The small molecule below binds the protein below.
Small molecule (SMILES): c1ccc(-c2cnc[nH]2)cc1

Sequence of chain 1.B:
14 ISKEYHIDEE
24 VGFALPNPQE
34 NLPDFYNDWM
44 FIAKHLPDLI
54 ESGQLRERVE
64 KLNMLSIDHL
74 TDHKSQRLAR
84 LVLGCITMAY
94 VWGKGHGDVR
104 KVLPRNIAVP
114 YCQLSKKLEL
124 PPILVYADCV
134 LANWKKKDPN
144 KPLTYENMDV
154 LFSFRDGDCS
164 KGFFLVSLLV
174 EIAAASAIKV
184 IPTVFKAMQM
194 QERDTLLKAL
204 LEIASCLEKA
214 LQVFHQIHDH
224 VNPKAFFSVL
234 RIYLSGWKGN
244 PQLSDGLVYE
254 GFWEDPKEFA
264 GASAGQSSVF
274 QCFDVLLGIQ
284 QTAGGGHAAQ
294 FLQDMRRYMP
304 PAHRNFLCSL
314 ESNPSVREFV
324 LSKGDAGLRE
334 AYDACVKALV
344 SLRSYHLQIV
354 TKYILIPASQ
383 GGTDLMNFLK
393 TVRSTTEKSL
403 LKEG

Binding-site contacts:
Ligand atom N1 contacts residue NHE1 of chain 1.I at 3.4 Å.
Ligand atom C7 contacts residue SER266 of chain 1.B at 3.8 Å.
Ligand atom C11 contacts residue TYR129 of chain 1.B at 4.0 Å (hydrophobic).
Ligand atom C7 contacts residue ALA265 of chain 1.B at 3.9 Å (hydrophobic).
Ligand atom N3 contacts residue HEM1 of chain 1.G at 1.9 Å.
Ligand atom C4 contacts residue PHE166 of chain 1.B at 3.7 Å (hydrophobic).
Ligand atom C10 contacts residue PHE166 of chain 1.B at 3.4 Å (hydrophobic).
Ligand atom C7 contacts residue PHE166 of chain 1.B at 3.9 Å (hydrophobic).
Ligand atom C8 contacts residue CYS132 of chain 1.B at 4.1 Å (hydrophobic).
Ligand atom C9 contacts residue VAL133 of chain 1.B at 3.5 Å (hydrophobic).
Ligand atom C8 contacts residue PHE166 of chain 1.B at 3.9 Å (hydrophobic).
Ligand atom C9 contacts residue CYS132 of chain 1.B at 3.8 Å (hydrophobic).
Ligand atom C2 contacts residue HEM1 of chain 1.G at 2.8 Å.
Ligand atom C2 contacts residue ALA267 of chain 1.B at 3.4 Å (hydrophobic).
Ligand atom C4 contacts residue ALA267 of chain 1.B at 3.6 Å (hydrophobic).
Ligand atom C8 contacts residue TYR129 of chain 1.B at 4.2 Å (hydrophobic).
Ligand atom N1 contacts residue ALA267 of chain 1.B at 2.6 Å (h-bond).
Ligand atom C2 contacts residue NHE1 of chain 1.I at 3.7 Å.
Ligand atom C5 contacts residue ALA267 of chain 1.B at 3.3 Å (hydrophobic).
Ligand atom C9 contacts residue PHE166 of chain 1.B at 3.6 Å (hydrophobic).
Ligand atom C7 contacts residue ALA267 of chain 1.B at 3.6 Å (hydrophobic).
Ligand atom C5 contacts residue HEM1 of chain 1.G at 4.0 Å.
Ligand atom N1 contacts residue HEM1 of chain 1.G at 4.0 Å.
Ligand atom C4 contacts residue HEM1 of chain 1.G at 2.9 Å.
Ligand atom C10 contacts residue VAL133 of chain 1.B at 3.4 Å (hydrophobic).
Ligand atom C6 contacts residue PHE166 of chain 1.B at 3.4 Å (hydrophobic).
Ligand atom C9 contacts residue TYR129 of chain 1.B at 4.1 Å (hydrophobic).
Ligand atom C10 contacts residue TYR129 of chain 1.B at 4.0 Å (hydrophobic).
Ligand atom N3 contacts residue HIS349 of chain 1.B at 4.0 Å.
Ligand atom C5 contacts residue PHE166 of chain 1.B at 3.7 Å (hydrophobic).
Ligand atom C9 contacts residue PHE167 of chain 1.B at 4.0 Å (hydrophobic).
Ligand atom N3 contacts residue ALA267 of chain 1.B at 3.6 Å.
Ligand atom N1 contacts residue SER266 of chain 1.B at 3.6 Å.
Ligand atom C5 contacts residue NHE1 of chain 1.I at 4.1 Å.
Ligand atom C7 contacts residue NHE1 of chain 1.I at 4.2 Å.
Ligand atom C11 contacts residue PHE166 of chain 1.B at 3.3 Å (hydrophobic).
Ligand atom C8 contacts residue ALA265 of chain 1.B at 3.9 Å (hydrophobic).
Ligand atom C6 contacts residue ALA267 of chain 1.B at 3.6 Å (hydrophobic).
Ligand atom C10 contacts residue SER170 of chain 1.B at 3.7 Å.
Ligand atom C11 contacts residue SER170 of chain 1.B at 3.5 Å.